Binding-site contacts:
Ligand atom C8 contacts residue PRO103 of chain 1.B at 3.5 Å (hydrophobic).
Ligand atom O5 contacts residue HIS144 of chain 1.B at 3.7 Å.
Ligand atom O7 contacts residue ASN105 of chain 1.B at 3.2 Å (h-bond).
Ligand atom C6 contacts residue HIS144 of chain 1.B at 4.4 Å.
Ligand atom C3 contacts residue ASN105 of chain 1.B at 3.8 Å.
Ligand atom C1 contacts residue ASN105 of chain 1.B at 1.4 Å.
Ligand atom O5 contacts residue ASN105 of chain 1.B at 2.4 Å (h-bond).
Ligand atom C1 contacts residue HIS144 of chain 1.B at 4.1 Å.
Ligand atom C2 contacts residue ASN105 of chain 1.B at 2.5 Å.
Ligand atom C4 contacts residue ASN105 of chain 1.B at 4.2 Å.
Ligand atom C8 contacts residue ASN105 of chain 1.B at 4.4 Å.
Ligand atom O6 contacts residue HIS144 of chain 1.B at 3.4 Å.
Ligand atom C5 contacts residue ASN105 of chain 1.B at 3.7 Å.
Ligand atom N2 contacts residue ASN105 of chain 1.B at 2.9 Å (h-bond).
Ligand atom C7 contacts residue PRO103 of chain 1.B at 4.4 Å (hydrophobic).
Ligand atom C7 contacts residue ASN105 of chain 1.B at 3.3 Å.
Ligand atom C5 contacts residue HIS144 of chain 1.B at 4.5 Å.
Ligand atom N2 contacts residue PRO103 of chain 1.B at 4.4 Å.
Ligand atom C8 contacts residue LEU104 of chain 1.B at 4.3 Å (hydrophobic).

Sequence of chain 1.B:
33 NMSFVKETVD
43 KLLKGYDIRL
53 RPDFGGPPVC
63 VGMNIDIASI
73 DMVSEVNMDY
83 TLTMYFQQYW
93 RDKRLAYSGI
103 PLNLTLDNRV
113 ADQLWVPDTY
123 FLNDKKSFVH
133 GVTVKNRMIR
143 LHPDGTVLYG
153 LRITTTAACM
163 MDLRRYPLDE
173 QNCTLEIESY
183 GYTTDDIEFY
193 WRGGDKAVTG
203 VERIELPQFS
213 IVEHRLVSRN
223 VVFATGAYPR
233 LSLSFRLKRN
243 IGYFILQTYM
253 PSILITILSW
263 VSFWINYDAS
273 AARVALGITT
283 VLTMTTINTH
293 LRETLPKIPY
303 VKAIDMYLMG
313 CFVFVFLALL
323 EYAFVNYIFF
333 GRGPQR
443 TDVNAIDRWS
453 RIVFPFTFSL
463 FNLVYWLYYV

This protein binds this small molecule.
Small molecule (SMILES): CC(=O)N[C@H]1[C@H](O[C@H]2[C@H](O)[C@@H](NC(C)=O)CO[C@@H]2CO)O[C@H](CO)[C@@H](O)[C@@H]1O